Binding-site contacts:
Ligand atom C4 contacts residue ASN1098 of chain 1.B at 4.2 Å.
Ligand atom N2 contacts residue THR1100 of chain 1.B at 3.4 Å (h-bond).
Ligand atom O5 contacts residue PHE1103 of chain 1.B at 4.5 Å.
Ligand atom C2 contacts residue ASN1098 of chain 1.B at 2.4 Å.
Ligand atom C3 contacts residue ASN1098 of chain 1.B at 3.7 Å.
Ligand atom C2 contacts residue THR1100 of chain 1.B at 4.1 Å.
Ligand atom C1 contacts residue THR1100 of chain 1.B at 4.3 Å.
Ligand atom O7 contacts residue ASN1098 of chain 1.B at 3.7 Å.
Ligand atom C6 contacts residue PHE1103 of chain 1.B at 4.4 Å (hydrophobic).
Ligand atom C8 contacts residue ASN1098 of chain 1.B at 3.3 Å.
Ligand atom O5 contacts residue HIS1101 of chain 1.B at 4.2 Å.
Ligand atom C1 contacts residue ASN1098 of chain 1.B at 1.4 Å.
Ligand atom C3 contacts residue THR1100 of chain 1.B at 4.2 Å.
Ligand atom C4 contacts residue HIS1101 of chain 1.B at 4.0 Å.
Ligand atom C7 contacts residue ASN1098 of chain 1.B at 3.5 Å.
Ligand atom O5 contacts residue ASN1098 of chain 1.B at 2.4 Å (h-bond).
Ligand atom C7 contacts residue THR1100 of chain 1.B at 4.3 Å.
Ligand atom O6 contacts residue HIS1101 of chain 1.B at 4.0 Å.
Ligand atom C1 contacts residue HIS1101 of chain 1.B at 4.2 Å.
Ligand atom N2 contacts residue ASN1098 of chain 1.B at 2.8 Å (h-bond).
Ligand atom C5 contacts residue HIS1101 of chain 1.B at 3.9 Å.
Ligand atom O4 contacts residue HIS1101 of chain 1.B at 3.8 Å.
Ligand atom C2 contacts residue HIS1101 of chain 1.B at 4.4 Å.
Ligand atom C8 contacts residue THR1100 of chain 1.B at 4.1 Å.
Ligand atom C3 contacts residue HIS1101 of chain 1.B at 3.7 Å.
Ligand atom C5 contacts residue ASN1098 of chain 1.B at 3.7 Å.
Ligand atom C6 contacts residue HIS1101 of chain 1.B at 3.6 Å.

Sequence of chain 1.B:
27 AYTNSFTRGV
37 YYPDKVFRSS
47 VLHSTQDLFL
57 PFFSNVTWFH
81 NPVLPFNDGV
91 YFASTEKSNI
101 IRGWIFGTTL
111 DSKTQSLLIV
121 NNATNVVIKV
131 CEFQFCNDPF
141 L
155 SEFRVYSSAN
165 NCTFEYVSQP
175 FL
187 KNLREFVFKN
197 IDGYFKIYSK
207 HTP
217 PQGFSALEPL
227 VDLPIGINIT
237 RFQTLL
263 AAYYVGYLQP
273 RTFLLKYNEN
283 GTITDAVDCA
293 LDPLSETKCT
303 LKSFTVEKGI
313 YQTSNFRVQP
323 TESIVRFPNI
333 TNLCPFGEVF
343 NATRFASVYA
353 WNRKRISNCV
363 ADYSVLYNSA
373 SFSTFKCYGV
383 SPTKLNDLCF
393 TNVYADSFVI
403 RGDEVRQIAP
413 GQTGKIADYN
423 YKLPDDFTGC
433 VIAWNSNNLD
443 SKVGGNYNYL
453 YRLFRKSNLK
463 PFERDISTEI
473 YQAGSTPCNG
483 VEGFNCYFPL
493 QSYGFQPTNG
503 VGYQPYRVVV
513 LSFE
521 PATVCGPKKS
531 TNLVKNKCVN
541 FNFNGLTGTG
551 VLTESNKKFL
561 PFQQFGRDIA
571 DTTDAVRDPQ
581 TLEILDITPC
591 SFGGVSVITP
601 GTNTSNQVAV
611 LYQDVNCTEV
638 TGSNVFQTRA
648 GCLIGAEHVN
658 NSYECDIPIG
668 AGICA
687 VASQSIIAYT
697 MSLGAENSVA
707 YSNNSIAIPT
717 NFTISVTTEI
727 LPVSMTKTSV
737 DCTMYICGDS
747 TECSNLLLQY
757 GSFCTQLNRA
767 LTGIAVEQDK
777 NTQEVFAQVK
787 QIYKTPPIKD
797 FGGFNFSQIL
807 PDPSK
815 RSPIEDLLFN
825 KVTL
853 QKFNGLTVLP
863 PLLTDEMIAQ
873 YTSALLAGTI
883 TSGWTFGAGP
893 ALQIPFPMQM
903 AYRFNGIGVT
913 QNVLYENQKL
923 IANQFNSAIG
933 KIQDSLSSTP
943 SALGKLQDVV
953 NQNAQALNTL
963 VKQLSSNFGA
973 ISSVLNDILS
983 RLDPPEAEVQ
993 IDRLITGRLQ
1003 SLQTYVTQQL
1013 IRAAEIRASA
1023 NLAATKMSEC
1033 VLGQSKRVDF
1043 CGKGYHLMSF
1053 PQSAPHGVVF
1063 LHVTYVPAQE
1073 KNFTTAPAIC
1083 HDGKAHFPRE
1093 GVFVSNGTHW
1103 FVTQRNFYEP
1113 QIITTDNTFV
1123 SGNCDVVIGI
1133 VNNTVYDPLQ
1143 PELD

The protein below binds the small molecule below.
Small molecule (SMILES): CC(=O)N[C@H]1[C@H](O[C@H]2[C@H](O)[C@@H](NC(C)=O)CO[C@@H]2CO)O[C@H](CO)[C@@H](O)[C@@H]1O